Binding-site contacts:
Ligand atom C contacts residue TYR142 of chain 1.B at 3.8 Å (hydrophobic).
Ligand atom C contacts residue LEU73 of chain 1.B at 4.2 Å (hydrophobic).
Ligand atom O contacts residue GLU82 of chain 1.B at 3.1 Å (salt-bridge).
Ligand atom O1 contacts residue HIS116 of chain 1.B at 4.2 Å.
Ligand atom C1 contacts residue TRP130 of chain 1.B at 4.2 Å (hydrophobic).
Ligand atom O contacts residue HIS116 of chain 1.B at 2.9 Å (h-bond).
Ligand atom C4 contacts residue LEU73 of chain 1.B at 3.6 Å (hydrophobic).
Ligand atom O3 contacts residue PHE137 of chain 1.B at 4.0 Å.
Ligand atom C contacts residue TYR84 of chain 1.B at 3.3 Å (hydrophobic).
Ligand atom C1 contacts residue NI1 of chain 1.H at 4.0 Å.
Ligand atom C contacts residue HIS116 of chain 1.B at 3.9 Å.
Ligand atom C contacts residue HIS76 of chain 1.B at 3.6 Å.
Ligand atom C1 contacts residue TYR84 of chain 1.B at 3.5 Å (hydrophobic).
Ligand atom O1 contacts residue TYR142 of chain 1.B at 2.7 Å (h-bond).
Ligand atom O1 contacts residue PHE132 of chain 1.B at 3.9 Å.
Ligand atom O1 contacts residue GLU82 of chain 1.B at 2.9 Å (salt-bridge).
Ligand atom C5 contacts residue TRP46 of chain 1.B at 3.3 Å (hydrophobic).
Ligand atom O contacts residue TYR84 of chain 1.B at 2.3 Å (h-bond).
Ligand atom O2 contacts residue TYR142 of chain 1.B at 4.3 Å.
Ligand atom O contacts residue LEU73 of chain 1.B at 3.9 Å.
Ligand atom C5 contacts residue TYR41 of chain 1.B at 3.4 Å (hydrophobic).
Ligand atom C4 contacts residue TYR41 of chain 1.B at 3.7 Å (hydrophobic).
Ligand atom C2 contacts residue TYR142 of chain 1.B at 3.7 Å (hydrophobic).
Ligand atom C contacts residue HIS78 of chain 1.B at 4.0 Å.
Ligand atom C contacts residue NI1 of chain 1.H at 2.5 Å.
Ligand atom O1 contacts residue HIS76 of chain 1.B at 3.5 Å (h-bond).
Ligand atom O3 contacts residue TRP46 of chain 1.B at 4.1 Å.
Ligand atom C2 contacts residue TRP130 of chain 1.B at 3.9 Å (hydrophobic).
Ligand atom C1 contacts residue LEU73 of chain 1.B at 4.2 Å (hydrophobic).
Ligand atom O3 contacts residue TRP130 of chain 1.B at 4.0 Å.
Ligand atom O contacts residue NI1 of chain 1.H at 2.1 Å (h-bond).
Ligand atom O contacts residue HIS76 of chain 1.B at 3.1 Å (h-bond).
Ligand atom C3 contacts residue TYR142 of chain 1.B at 4.3 Å (hydrophobic).
Ligand atom O1 contacts residue HIS78 of chain 1.B at 3.2 Å (h-bond).
Ligand atom O contacts residue HIS78 of chain 1.B at 4.0 Å.
Ligand atom C2 contacts residue GLU82 of chain 1.B at 3.9 Å.
Ligand atom O1 contacts residue NI1 of chain 1.H at 2.3 Å (h-bond).
Ligand atom O2 contacts residue LEU73 of chain 1.B at 3.9 Å.
Ligand atom C1 contacts residue GLU82 of chain 1.B at 3.2 Å.
Ligand atom C contacts residue GLU82 of chain 1.B at 2.9 Å.

This small molecule binds to this protein.
Small molecule (SMILES): C=CC(=O)OCCC(=O)O

Sequence of chain 1.B:
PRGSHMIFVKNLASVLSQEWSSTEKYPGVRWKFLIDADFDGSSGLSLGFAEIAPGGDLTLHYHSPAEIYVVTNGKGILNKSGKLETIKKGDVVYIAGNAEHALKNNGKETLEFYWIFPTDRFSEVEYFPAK